Binding-site contacts:
Ligand atom CB contacts residue TRP84 of chain 1.A at 3.5 Å (hydrophobic).
Ligand atom CZ contacts residue ASP107 of chain 1.A at 3.5 Å.
Ligand atom CH contacts residue PHE65 of chain 1.A at 3.6 Å (hydrophobic).
Ligand atom OH contacts residue PHE65 of chain 1.A at 3.8 Å.
Ligand atom CA contacts residue GLY86 of chain 1.A at 3.8 Å.
Ligand atom C contacts residue GLY86 of chain 1.A at 3.6 Å.
Ligand atom CA contacts residue PHE110 of chain 1.A at 3.4 Å (hydrophobic).
Ligand atom CH3 contacts residue THR64 of chain 1.A at 3.7 Å.
Ligand atom CH contacts residue TRP84 of chain 1.A at 3.6 Å (hydrophobic).
Ligand atom CG2 contacts residue PRO88 of chain 1.A at 3.6 Å (hydrophobic).
Ligand atom NZ contacts residue THR64 of chain 1.A at 2.8 Å (h-bond).
Ligand atom CD contacts residue HIS62 of chain 1.A at 3.5 Å.
Ligand atom CE contacts residue THR64 of chain 1.A at 3.6 Å.
Ligand atom O contacts residue GLY86 of chain 1.A at 2.9 Å (h-bond).
Ligand atom NH1 contacts residue ASP107 of chain 1.A at 2.9 Å (salt-bridge).
Ligand atom CG contacts residue PHE110 of chain 1.A at 3.3 Å (hydrophobic).
Ligand atom CH contacts residue THR64 of chain 1.A at 3.7 Å.
Ligand atom CD contacts residue THR64 of chain 1.A at 3.6 Å.
Ligand atom N contacts residue GLY86 of chain 1.A at 2.8 Å (h-bond).
Ligand atom CB contacts residue HIS62 of chain 1.A at 3.7 Å.
Ligand atom CG contacts residue GLY86 of chain 1.A at 3.5 Å.
Ligand atom OH contacts residue GLY85 of chain 1.A at 3.6 Å (h-bond).
Ligand atom CB contacts residue PHE110 of chain 1.A at 3.2 Å (hydrophobic).
Ligand atom CE contacts residue GLY85 of chain 1.A at 3.5 Å.
Ligand atom O contacts residue LEU111 of chain 1.A at 3.4 Å (h-bond).
Ligand atom CB contacts residue PHE30 of chain 1.A at 3.7 Å (hydrophobic).
Ligand atom NH1 contacts residue ASN109 of chain 1.A at 3.8 Å.
Ligand atom CB contacts residue GLY86 of chain 1.A at 3.8 Å.
Ligand atom NH2 contacts residue ASP107 of chain 1.A at 2.6 Å (salt-bridge).
Ligand atom NZ contacts residue PHE65 of chain 1.A at 3.7 Å.
Ligand atom O contacts residue PHE110 of chain 1.A at 3.2 Å.
Ligand atom C contacts residue HIS62 of chain 1.A at 3.7 Å.
Ligand atom CH3 contacts residue PHE65 of chain 1.A at 3.8 Å (hydrophobic).
Ligand atom CA contacts residue GLY86 of chain 1.A at 3.4 Å.
Ligand atom C contacts residue GLY86 of chain 1.A at 3.8 Å.
Ligand atom NH2 contacts residue PRO88 of chain 1.A at 3.5 Å.
Ligand atom CH3 contacts residue TRP84 of chain 1.A at 3.5 Å (hydrophobic).
Ligand atom OH contacts residue TRP84 of chain 1.A at 2.9 Å (h-bond).
Ligand atom O contacts residue HIS62 of chain 1.A at 2.6 Å (h-bond).
Ligand atom OH contacts residue GLY83 of chain 1.A at 3.0 Å.

This small molecule binds to this protein.
Small molecule (SMILES): CC(=O)NCCCC[C@H](NC(=O)[C@H](CCCN=C(N)N)NC(=O)[C@H](C)NC(=O)[C@@H](NC(=O)[C@H](CCC(N)=O)NC(C)=O)[C@@H](C)O)C(=O)N[C@@H](CO)C(=O)N[C@H](C=O)[C@@H](C)O

Sequence of chain 1.A:
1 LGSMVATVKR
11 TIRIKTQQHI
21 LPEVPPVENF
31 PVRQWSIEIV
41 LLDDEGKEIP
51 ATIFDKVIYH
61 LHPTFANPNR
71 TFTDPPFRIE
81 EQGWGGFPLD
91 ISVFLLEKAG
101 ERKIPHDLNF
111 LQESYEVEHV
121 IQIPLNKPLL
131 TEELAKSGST